Sequence of chain 1.D:
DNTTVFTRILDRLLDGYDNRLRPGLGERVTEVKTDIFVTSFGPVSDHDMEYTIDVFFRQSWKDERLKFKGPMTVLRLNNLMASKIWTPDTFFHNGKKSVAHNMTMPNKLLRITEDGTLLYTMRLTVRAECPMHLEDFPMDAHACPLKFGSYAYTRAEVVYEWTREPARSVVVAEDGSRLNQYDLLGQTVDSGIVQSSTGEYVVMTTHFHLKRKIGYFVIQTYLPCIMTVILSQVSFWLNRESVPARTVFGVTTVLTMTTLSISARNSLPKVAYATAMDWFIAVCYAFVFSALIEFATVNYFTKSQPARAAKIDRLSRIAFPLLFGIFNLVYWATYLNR

The small molecule below binds the protein below.
Small molecule (SMILES): Cc1ccc(-c2nc3ccc(C)cn3c2CC(=O)N(C)C)cc1

Binding-site contacts:
Ligand atom N16 contacts residue SER205 of chain 1.D at 3.6 Å.
Ligand atom C09 contacts residue PHE114 of chain 1.E at 3.6 Å (hydrophobic).
Ligand atom C15 contacts residue THR207 of chain 1.D at 3.7 Å.
Ligand atom C23 contacts residue PHE114 of chain 1.E at 4.0 Å (hydrophobic).
Ligand atom C01 contacts residue PHE114 of chain 1.E at 3.7 Å (hydrophobic).
Ligand atom C06 contacts residue TYR95 of chain 1.E at 3.9 Å (hydrophobic).
Ligand atom C13 contacts residue TYR210 of chain 1.D at 3.7 Å (hydrophobic).
Ligand atom C15 contacts residue SER205 of chain 1.D at 3.7 Å.
Ligand atom C18 contacts residue PHE114 of chain 1.E at 3.8 Å (hydrophobic).
Ligand atom C01 contacts residue ASP93 of chain 1.E at 3.4 Å.
Ligand atom N16 contacts residue THR207 of chain 1.D at 3.3 Å (h-bond).
Ligand atom C05 contacts residue SER205 of chain 1.D at 4.0 Å.
Ligand atom N10 contacts residue PHE114 of chain 1.E at 3.8 Å.
Ligand atom C19 contacts residue SER205 of chain 1.D at 3.6 Å.
Ligand atom C14 contacts residue TYR210 of chain 1.D at 3.4 Å (hydrophobic).
Ligand atom C17 contacts residue PHE100 of chain 1.D at 3.7 Å (hydrophobic).
Ligand atom C12 contacts residue PHE100 of chain 1.D at 4.0 Å (hydrophobic).
Ligand atom C06 contacts residue SER205 of chain 1.D at 3.8 Å.
Ligand atom C07 contacts residue GLU226 of chain 1.E at 4.0 Å.
Ligand atom C03 contacts residue ALA116 of chain 1.E at 3.8 Å (hydrophobic).
Ligand atom C01 contacts residue ALA116 of chain 1.E at 3.6 Å (hydrophobic).
Ligand atom C09 contacts residue SER205 of chain 1.D at 3.4 Å.
Ligand atom C23 contacts residue TYR95 of chain 1.E at 3.7 Å (hydrophobic).
Ligand atom C02 contacts residue PHE114 of chain 1.E at 3.7 Å (hydrophobic).
Ligand atom C07 contacts residue TYR95 of chain 1.E at 3.6 Å (hydrophobic).
Ligand atom C17 contacts residue HIS102 of chain 1.D at 3.1 Å.
Ligand atom C22 contacts residue TYR95 of chain 1.E at 3.5 Å (hydrophobic).
Ligand atom C13 contacts residue SER159 of chain 1.D at 3.9 Å.
Ligand atom C04 contacts residue PHE114 of chain 1.E at 3.3 Å (hydrophobic).
Ligand atom O20 contacts residue SER205 of chain 1.D at 2.7 Å (h-bond).
Ligand atom C03 contacts residue PHE114 of chain 1.E at 3.4 Å (hydrophobic).
Ligand atom C17 contacts residue VAL203 of chain 1.D at 4.0 Å (hydrophobic).
Ligand atom C01 contacts residue MET94 of chain 1.E at 3.6 Å (hydrophobic).
Ligand atom C08 contacts residue PHE114 of chain 1.E at 3.7 Å (hydrophobic).
Ligand atom C22 contacts residue GLN204 of chain 1.D at 3.8 Å.
Ligand atom N10 contacts residue SER205 of chain 1.D at 3.6 Å (h-bond).
Ligand atom N21 contacts residue TYR95 of chain 1.E at 3.7 Å.
Ligand atom C08 contacts residue SER205 of chain 1.D at 3.4 Å.
Ligand atom C18 contacts residue SER205 of chain 1.D at 4.0 Å.
Ligand atom C05 contacts residue PHE114 of chain 1.E at 3.8 Å (hydrophobic).

Sequence of chain 1.E:
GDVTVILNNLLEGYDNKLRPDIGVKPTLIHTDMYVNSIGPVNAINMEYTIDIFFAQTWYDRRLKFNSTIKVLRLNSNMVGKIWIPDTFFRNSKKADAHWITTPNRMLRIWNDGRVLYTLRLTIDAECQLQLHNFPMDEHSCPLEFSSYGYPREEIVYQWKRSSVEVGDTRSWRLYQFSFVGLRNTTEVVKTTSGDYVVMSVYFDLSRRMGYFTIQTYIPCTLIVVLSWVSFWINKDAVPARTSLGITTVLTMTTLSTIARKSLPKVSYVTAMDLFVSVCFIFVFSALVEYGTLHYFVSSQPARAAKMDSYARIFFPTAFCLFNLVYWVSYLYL